Sequence of chain 1.C:
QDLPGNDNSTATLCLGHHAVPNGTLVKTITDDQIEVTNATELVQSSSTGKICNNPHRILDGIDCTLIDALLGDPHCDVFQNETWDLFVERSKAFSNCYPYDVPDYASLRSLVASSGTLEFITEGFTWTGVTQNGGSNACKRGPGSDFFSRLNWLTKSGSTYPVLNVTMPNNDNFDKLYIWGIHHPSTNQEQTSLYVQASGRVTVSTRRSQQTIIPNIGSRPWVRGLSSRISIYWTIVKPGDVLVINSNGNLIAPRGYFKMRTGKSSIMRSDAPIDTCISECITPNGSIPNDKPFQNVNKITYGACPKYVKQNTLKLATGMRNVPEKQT

A protein and the small-molecule ligand that binds it are described below.
Small molecule (SMILES): CC(=O)N[C@H]1[C@H](O[C@H]2[C@H](O)[C@@H](NC(C)=O)CO[C@@H]2CO)O[C@H](CO)[C@@H](O[C@@H]2O[C@H](CO)[C@@H](O)[C@H](O)[C@@H]2O)[C@@H]1O

Binding-site contacts:
Ligand atom C8 contacts residue SER219 of chain 1.C at 3.8 Å.
Ligand atom C7 contacts residue ASN165 of chain 1.E at 3.3 Å.
Ligand atom C5 contacts residue TRP222 of chain 1.C at 3.8 Å (hydrophobic).
Ligand atom N2 contacts residue TRP222 of chain 1.C at 4.1 Å.
Ligand atom C6 contacts residue VAL244 of chain 1.E at 4.2 Å (hydrophobic).
Ligand atom N2 contacts residue SER219 of chain 1.C at 3.4 Å (h-bond).
Ligand atom C8 contacts residue THR167 of chain 1.E at 4.3 Å.
Ligand atom C7 contacts residue PRO221 of chain 1.C at 4.3 Å (hydrophobic).
Ligand atom C8 contacts residue VAL242 of chain 1.E at 4.0 Å (hydrophobic).
Ligand atom O3 contacts residue TRP222 of chain 1.C at 3.8 Å.
Ligand atom O6 contacts residue THR167 of chain 1.E at 3.2 Å.
Ligand atom C6 contacts residue THR167 of chain 1.E at 3.5 Å.
Ligand atom O7 contacts residue PRO221 of chain 1.C at 3.4 Å.
Ligand atom C7 contacts residue SER219 of chain 1.C at 3.8 Å.
Ligand atom O5 contacts residue TRP222 of chain 1.C at 4.2 Å.
Ligand atom O5 contacts residue TRP222 of chain 1.C at 4.2 Å.
Ligand atom C4 contacts residue TRP222 of chain 1.C at 4.5 Å (hydrophobic).
Ligand atom O7 contacts residue ARG220 of chain 1.C at 4.1 Å.
Ligand atom C3 contacts residue TRP222 of chain 1.C at 4.1 Å (hydrophobic).
Ligand atom C4 contacts residue TRP222 of chain 1.C at 4.0 Å (hydrophobic).
Ligand atom C2 contacts residue TRP222 of chain 1.C at 3.9 Å (hydrophobic).
Ligand atom O5 contacts residue ASN165 of chain 1.E at 2.3 Å (h-bond).
Ligand atom C6 contacts residue TRP222 of chain 1.C at 4.4 Å (hydrophobic).
Ligand atom N2 contacts residue ASN165 of chain 1.E at 3.0 Å (h-bond).
Ligand atom C3 contacts residue TRP222 of chain 1.C at 4.4 Å (hydrophobic).
Ligand atom C1 contacts residue TRP222 of chain 1.C at 3.9 Å (hydrophobic).
Ligand atom C2 contacts residue ASN165 of chain 1.E at 2.5 Å.
Ligand atom C3 contacts residue ASN165 of chain 1.E at 3.8 Å.
Ligand atom C1 contacts residue SER219 of chain 1.C at 3.9 Å.
Ligand atom C7 contacts residue TRP222 of chain 1.C at 3.9 Å (hydrophobic).
Ligand atom O6 contacts residue TRP222 of chain 1.C at 3.1 Å.
Ligand atom O7 contacts residue ASN165 of chain 1.E at 3.0 Å (h-bond).
Ligand atom C4 contacts residue ASN165 of chain 1.E at 4.2 Å.
Ligand atom C2 contacts residue SER219 of chain 1.C at 4.1 Å.
Ligand atom C1 contacts residue ASN165 of chain 1.E at 1.5 Å.
Ligand atom C8 contacts residue THR187 of chain 1.C at 4.4 Å.
Ligand atom O7 contacts residue TRP222 of chain 1.C at 3.0 Å (h-bond).
Ligand atom C5 contacts residue ASN165 of chain 1.E at 3.6 Å.
Ligand atom C2 contacts residue TRP222 of chain 1.C at 4.3 Å (hydrophobic).

Sequence of chain 1.E:
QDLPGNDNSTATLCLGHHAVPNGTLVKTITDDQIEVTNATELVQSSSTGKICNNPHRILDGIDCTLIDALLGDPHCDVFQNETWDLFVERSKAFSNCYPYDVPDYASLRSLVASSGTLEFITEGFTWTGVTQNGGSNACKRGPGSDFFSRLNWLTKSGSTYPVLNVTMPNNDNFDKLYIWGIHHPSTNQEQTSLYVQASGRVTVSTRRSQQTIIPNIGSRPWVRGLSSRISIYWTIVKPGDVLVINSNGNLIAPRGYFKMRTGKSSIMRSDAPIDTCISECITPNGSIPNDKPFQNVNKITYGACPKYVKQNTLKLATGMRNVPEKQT